Sequence of chain 1.C:
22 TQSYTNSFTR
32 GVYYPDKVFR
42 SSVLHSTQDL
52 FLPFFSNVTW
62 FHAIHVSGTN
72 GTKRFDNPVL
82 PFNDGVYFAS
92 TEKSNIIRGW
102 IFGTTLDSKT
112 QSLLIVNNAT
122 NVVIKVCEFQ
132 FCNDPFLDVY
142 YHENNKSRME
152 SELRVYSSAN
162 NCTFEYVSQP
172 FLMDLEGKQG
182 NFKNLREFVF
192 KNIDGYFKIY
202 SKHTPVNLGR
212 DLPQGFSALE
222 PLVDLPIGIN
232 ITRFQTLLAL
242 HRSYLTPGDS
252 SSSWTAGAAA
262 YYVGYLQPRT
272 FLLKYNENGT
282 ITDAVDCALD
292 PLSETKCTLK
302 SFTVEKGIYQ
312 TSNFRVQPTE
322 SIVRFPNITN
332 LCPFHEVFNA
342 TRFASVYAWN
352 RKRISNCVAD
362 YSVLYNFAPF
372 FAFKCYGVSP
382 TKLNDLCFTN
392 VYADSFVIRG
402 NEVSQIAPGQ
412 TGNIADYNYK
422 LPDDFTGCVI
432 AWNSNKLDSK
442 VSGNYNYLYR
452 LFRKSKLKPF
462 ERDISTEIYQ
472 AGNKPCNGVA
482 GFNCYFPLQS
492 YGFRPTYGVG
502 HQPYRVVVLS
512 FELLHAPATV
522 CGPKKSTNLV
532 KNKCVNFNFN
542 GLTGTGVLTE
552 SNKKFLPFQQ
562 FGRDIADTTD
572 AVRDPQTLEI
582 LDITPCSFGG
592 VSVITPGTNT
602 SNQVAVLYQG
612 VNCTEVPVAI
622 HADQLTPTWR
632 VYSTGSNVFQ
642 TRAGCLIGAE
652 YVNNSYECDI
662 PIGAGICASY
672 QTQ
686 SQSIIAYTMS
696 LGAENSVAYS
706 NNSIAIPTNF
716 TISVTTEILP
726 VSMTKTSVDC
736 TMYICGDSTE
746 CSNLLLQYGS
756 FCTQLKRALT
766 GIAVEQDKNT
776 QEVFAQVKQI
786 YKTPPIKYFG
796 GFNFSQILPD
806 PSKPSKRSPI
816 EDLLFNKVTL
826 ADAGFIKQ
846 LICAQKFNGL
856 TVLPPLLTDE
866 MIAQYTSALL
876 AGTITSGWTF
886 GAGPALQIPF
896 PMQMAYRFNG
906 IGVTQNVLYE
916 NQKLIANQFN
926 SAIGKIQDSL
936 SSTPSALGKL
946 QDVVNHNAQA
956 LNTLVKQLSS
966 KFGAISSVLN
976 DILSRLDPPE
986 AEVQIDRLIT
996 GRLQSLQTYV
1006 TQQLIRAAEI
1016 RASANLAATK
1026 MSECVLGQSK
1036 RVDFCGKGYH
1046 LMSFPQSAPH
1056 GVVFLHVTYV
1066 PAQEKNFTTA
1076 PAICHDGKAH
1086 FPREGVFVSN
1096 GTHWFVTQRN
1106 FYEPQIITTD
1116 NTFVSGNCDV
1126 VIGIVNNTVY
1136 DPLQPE

A small-molecule ligand and the protein it binds are described below.
Small molecule (SMILES): CC(=O)N[C@@H]1[C@@H](O)[C@H](O)[C@@H](CO)O[C@H]1O

Binding-site contacts:
Ligand atom C7 contacts residue ASN328 of chain 1.C at 3.0 Å.
Ligand atom O5 contacts residue ASN328 of chain 1.C at 2.4 Å (h-bond).
Ligand atom N2 contacts residue ASN328 of chain 1.C at 2.4 Å (h-bond).
Ligand atom C4 contacts residue ASN328 of chain 1.C at 4.3 Å.
Ligand atom C1 contacts residue ASN328 of chain 1.C at 1.4 Å.
Ligand atom O7 contacts residue ASN328 of chain 1.C at 3.9 Å.
Ligand atom O5 contacts residue GLN577 of chain 1.C at 4.3 Å.
Ligand atom C1 contacts residue GLN577 of chain 1.C at 4.1 Å.
Ligand atom C5 contacts residue ASN328 of chain 1.C at 3.6 Å.
Ligand atom C5 contacts residue GLN577 of chain 1.C at 3.8 Å.
Ligand atom C2 contacts residue ASN328 of chain 1.C at 2.6 Å.
Ligand atom C8 contacts residue ASN328 of chain 1.C at 3.2 Å.
Ligand atom C6 contacts residue GLN577 of chain 1.C at 4.3 Å.
Ligand atom C3 contacts residue ASN328 of chain 1.C at 3.9 Å.